Sequence of chain 17.F:
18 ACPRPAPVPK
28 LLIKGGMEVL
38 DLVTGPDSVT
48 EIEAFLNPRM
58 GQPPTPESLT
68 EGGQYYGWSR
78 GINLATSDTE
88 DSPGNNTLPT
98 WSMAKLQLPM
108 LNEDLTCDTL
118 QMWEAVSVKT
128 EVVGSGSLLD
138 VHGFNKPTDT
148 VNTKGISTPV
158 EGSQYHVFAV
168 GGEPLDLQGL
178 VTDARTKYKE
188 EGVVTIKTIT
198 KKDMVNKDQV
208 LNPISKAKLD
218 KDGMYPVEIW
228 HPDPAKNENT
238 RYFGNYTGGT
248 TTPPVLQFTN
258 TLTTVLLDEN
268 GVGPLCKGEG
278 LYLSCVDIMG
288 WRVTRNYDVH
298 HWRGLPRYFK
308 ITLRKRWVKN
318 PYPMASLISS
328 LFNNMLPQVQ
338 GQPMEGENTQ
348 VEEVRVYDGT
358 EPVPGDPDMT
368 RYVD

Sequence of chain 18.F:
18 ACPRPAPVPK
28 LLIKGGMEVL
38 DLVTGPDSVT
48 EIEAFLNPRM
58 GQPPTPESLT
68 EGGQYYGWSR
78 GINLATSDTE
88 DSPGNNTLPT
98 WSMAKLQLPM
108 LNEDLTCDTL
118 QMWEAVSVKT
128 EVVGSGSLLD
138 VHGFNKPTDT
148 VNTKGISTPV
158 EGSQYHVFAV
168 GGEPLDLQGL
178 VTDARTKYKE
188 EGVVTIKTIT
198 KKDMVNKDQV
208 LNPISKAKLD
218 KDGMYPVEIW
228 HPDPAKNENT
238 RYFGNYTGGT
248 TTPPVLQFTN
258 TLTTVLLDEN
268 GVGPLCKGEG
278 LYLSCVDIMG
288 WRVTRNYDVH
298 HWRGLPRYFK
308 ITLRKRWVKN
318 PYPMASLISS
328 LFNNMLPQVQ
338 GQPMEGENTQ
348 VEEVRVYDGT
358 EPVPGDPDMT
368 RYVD

Binding-site contacts:
Ligand atom C6 contacts residue ASN93 of chain 18.F at 3.1 Å.
Ligand atom C6 contacts residue ARG77 of chain 18.F at 4.3 Å.
Ligand atom O4 contacts residue THR291 of chain 18.F at 3.4 Å.
Ligand atom C6 contacts residue TYR72 of chain 18.F at 3.8 Å (hydrophobic).
Ligand atom N5 contacts residue TYR72 of chain 18.F at 3.0 Å (h-bond).
Ligand atom C10 contacts residue TYR72 of chain 18.F at 4.1 Å (hydrophobic).
Ligand atom C1 contacts residue ARG77 of chain 18.F at 3.1 Å.
Ligand atom O3 contacts residue VAL296 of chain 18.F at 4.3 Å.
Ligand atom C3 contacts residue HIS298 of chain 18.F at 4.1 Å.
Ligand atom O6 contacts residue ASN93 of chain 18.F at 3.0 Å (h-bond).
Ligand atom C5 contacts residue TYR72 of chain 18.F at 3.5 Å (hydrophobic).
Ligand atom O1B contacts residue ARG77 of chain 18.F at 2.5 Å (salt-bridge).
Ligand atom O8 contacts residue TYR72 of chain 18.F at 3.9 Å.
Ligand atom C1 contacts residue GLY78 of chain 18.F at 4.1 Å.
Ligand atom O1A contacts residue ARG77 of chain 18.F at 3.0 Å (salt-bridge).
Ligand atom C4 contacts residue HIS298 of chain 18.F at 4.0 Å.
Ligand atom C3 contacts residue VAL296 of chain 18.F at 3.7 Å (hydrophobic).
Ligand atom C8 contacts residue ARG77 of chain 18.F at 4.1 Å.
Ligand atom O1A contacts residue SER89 of chain 18.F at 4.1 Å.
Ligand atom C4 contacts residue TYR72 of chain 18.F at 3.4 Å (hydrophobic).
Ligand atom C3 contacts residue GLY78 of chain 18.F at 4.1 Å.
Ligand atom C1 contacts residue TYR72 of chain 18.F at 4.0 Å (hydrophobic).
Ligand atom O4 contacts residue HIS298 of chain 18.F at 3.0 Å (h-bond).
Ligand atom O4 contacts residue TYR72 of chain 18.F at 3.8 Å.
Ligand atom O4 contacts residue GLY78 of chain 18.F at 3.2 Å.
Ligand atom O8 contacts residue ARG77 of chain 18.F at 3.1 Å (salt-bridge).
Ligand atom C1 contacts residue SER89 of chain 18.F at 4.2 Å.
Ligand atom C5 contacts residue ASN93 of chain 18.F at 4.1 Å.
Ligand atom O3 contacts residue GLY78 of chain 18.F at 3.6 Å.
Ligand atom O1B contacts residue SER89 of chain 18.F at 3.5 Å (h-bond).
Ligand atom O1A contacts residue TYR72 of chain 18.F at 3.1 Å.
Ligand atom O1A contacts residue GLY78 of chain 18.F at 3.7 Å.
Ligand atom C11 contacts residue ASP85 of chain 17.F at 4.2 Å.
Ligand atom O8 contacts residue GLU87 of chain 18.F at 3.9 Å.
Ligand atom C2 contacts residue GLY78 of chain 18.F at 4.1 Å.
Ligand atom C4 contacts residue GLY78 of chain 18.F at 3.4 Å.
Ligand atom C3 contacts residue ARG77 of chain 18.F at 4.1 Å.
Ligand atom O4 contacts residue ASN80 of chain 18.F at 4.0 Å.
Ligand atom O4 contacts residue ILE79 of chain 18.F at 3.6 Å (h-bond).
Ligand atom C3 contacts residue GLY78 of chain 18.F at 3.9 Å.

The small molecule below binds the protein below.
Small molecule (SMILES): CC(=O)N[C@@H]1[C@@H](O[C@@H]2O[C@H](CO)[C@H](O)[C@H](O[C@]3(C(=O)O)C[C@H](O)[C@@H](NC(C)=O)[C@H]([C@H](O)[C@H](O)CO)O3)[C@H]2O)[C@H](O)[C@@H](CO[C@]2(C(=O)O)C[C@H](O)[C@@H](NC(C)=O)[C@H]([C@H](O)[C@H](O)CO)O2)O[C@H]1O